Sequence of chain 1.E:
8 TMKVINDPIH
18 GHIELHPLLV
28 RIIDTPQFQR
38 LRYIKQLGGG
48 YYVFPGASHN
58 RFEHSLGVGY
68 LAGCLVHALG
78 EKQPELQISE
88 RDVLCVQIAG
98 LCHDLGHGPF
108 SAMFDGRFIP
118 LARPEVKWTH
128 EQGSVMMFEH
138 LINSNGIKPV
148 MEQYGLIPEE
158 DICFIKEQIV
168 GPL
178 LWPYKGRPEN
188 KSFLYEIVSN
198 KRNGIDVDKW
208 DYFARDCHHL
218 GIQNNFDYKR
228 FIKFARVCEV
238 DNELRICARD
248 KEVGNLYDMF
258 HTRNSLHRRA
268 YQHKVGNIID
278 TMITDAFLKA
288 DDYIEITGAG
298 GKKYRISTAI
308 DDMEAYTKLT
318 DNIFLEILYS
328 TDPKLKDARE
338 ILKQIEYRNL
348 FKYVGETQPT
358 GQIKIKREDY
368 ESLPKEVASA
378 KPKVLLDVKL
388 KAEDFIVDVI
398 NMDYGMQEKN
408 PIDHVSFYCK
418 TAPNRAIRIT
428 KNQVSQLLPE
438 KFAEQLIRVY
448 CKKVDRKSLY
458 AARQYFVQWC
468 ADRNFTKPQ

Sequence of chain 1.F:
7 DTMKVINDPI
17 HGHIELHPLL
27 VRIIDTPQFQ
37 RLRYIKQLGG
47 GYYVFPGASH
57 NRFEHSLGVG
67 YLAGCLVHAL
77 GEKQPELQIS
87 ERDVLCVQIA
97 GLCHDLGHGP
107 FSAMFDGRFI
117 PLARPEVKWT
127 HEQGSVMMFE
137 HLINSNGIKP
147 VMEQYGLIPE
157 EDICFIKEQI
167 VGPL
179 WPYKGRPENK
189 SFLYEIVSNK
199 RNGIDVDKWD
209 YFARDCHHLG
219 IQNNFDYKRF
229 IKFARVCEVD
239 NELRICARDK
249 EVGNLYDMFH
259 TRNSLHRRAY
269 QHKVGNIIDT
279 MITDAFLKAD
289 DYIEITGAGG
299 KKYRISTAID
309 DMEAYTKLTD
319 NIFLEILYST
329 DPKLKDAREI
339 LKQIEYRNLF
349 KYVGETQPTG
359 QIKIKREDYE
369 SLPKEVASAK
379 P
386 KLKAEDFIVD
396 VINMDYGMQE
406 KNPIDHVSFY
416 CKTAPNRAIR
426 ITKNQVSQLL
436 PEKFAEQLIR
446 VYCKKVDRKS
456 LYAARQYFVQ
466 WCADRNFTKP

Binding-site contacts:
Ligand atom O1G contacts residue ARG246 of chain 1.H at 2.9 Å (salt-bridge).
Ligand atom O3B contacts residue MG1 of chain 1.XA at 3.5 Å.
Ligand atom C5' contacts residue VAL11 of chain 1.F at 3.0 Å (hydrophobic).
Ligand atom S1A contacts residue ARG227 of chain 1.H at 3.4 Å (salt-bridge).
Ligand atom O3' contacts residue ASN13 of chain 1.F at 2.9 Å (h-bond).
Ligand atom C4' contacts residue VAL11 of chain 1.F at 3.2 Å (hydrophobic).
Ligand atom O1G contacts residue LYS417 of chain 1.H at 3.2 Å (salt-bridge).
Ligand atom O3G contacts residue LYS417 of chain 1.H at 3.2 Å (salt-bridge).
Ligand atom C5 contacts residue ARG227 of chain 1.H at 3.4 Å.
Ligand atom O3G contacts residue T8T1 of chain 1.PA at 2.7 Å (h-bond).
Ligand atom O1B contacts residue T8T1 of chain 1.PA at 2.5 Å (h-bond).
Ligand atom N2 contacts residue ASP224 of chain 1.H at 3.5 Å (salt-bridge).
Ligand atom O3' contacts residue VAL50 of chain 1.E at 2.8 Å (h-bond).
Ligand atom O2B contacts residue HIS270 of chain 1.E at 2.9 Å.
Ligand atom O6 contacts residue ARG266 of chain 1.E at 3.4 Å.
Ligand atom O4' contacts residue ARG227 of chain 1.H at 3.4 Å (salt-bridge).
Ligand atom N2 contacts residue GLY218 of chain 1.E at 3.5 Å (h-bond).
Ligand atom S1A contacts residue PHE231 of chain 1.H at 3.4 Å.
Ligand atom C6 contacts residue ARG227 of chain 1.H at 3.6 Å.
Ligand atom N9 contacts residue PHE51 of chain 1.E at 3.3 Å.
Ligand atom O6 contacts residue ASN252 of chain 1.H at 3.1 Å (h-bond).
Ligand atom C2' contacts residue VAL50 of chain 1.E at 3.5 Å (hydrophobic).
Ligand atom N7 contacts residue ARG227 of chain 1.H at 3.3 Å (salt-bridge).
Ligand atom PG contacts residue MG1 of chain 1.XA at 3.3 Å.
Ligand atom C2' contacts residue PHE51 of chain 1.E at 3.5 Å (hydrophobic).
Ligand atom C3' contacts residue VAL50 of chain 1.E at 3.3 Å (hydrophobic).
Ligand atom PB contacts residue MG1 of chain 1.XA at 3.4 Å.
Ligand atom N3 contacts residue ARG227 of chain 1.H at 3.5 Å (salt-bridge).
Ligand atom O3A contacts residue T8T1 of chain 1.PA at 3.5 Å (h-bond).
Ligand atom C4 contacts residue ARG227 of chain 1.H at 3.3 Å.
Ligand atom O2A contacts residue LYS248 of chain 1.H at 2.6 Å (salt-bridge).
Ligand atom O2A contacts residue HIS270 of chain 1.E at 2.8 Å (h-bond).
Ligand atom N2 contacts residue ASN13 of chain 1.F at 3.2 Å (h-bond).
Ligand atom O3G contacts residue MG1 of chain 1.XA at 1.9 Å.
Ligand atom O2G contacts residue ARG246 of chain 1.H at 2.9 Å (salt-bridge).
Ligand atom PA contacts residue LYS248 of chain 1.H at 3.5 Å.
Ligand atom PB contacts residue T8T1 of chain 1.PA at 3.5 Å.
Ligand atom O1B contacts residue MG1 of chain 1.XA at 2.3 Å.
Ligand atom S1A contacts residue LYS248 of chain 1.H at 3.3 Å.
Ligand atom C1' contacts residue PHE51 of chain 1.E at 3.4 Å (hydrophobic).

The small molecule below binds the protein below.
Small molecule (SMILES): Nc1nc(=O)c2ncn([C@H]3C[C@H](O)[C@@H](CO[P](=O)(S)OP(=O)(O)OP(=O)(O)O)O3)c2[nH]1

Sequence of chain 1.H:
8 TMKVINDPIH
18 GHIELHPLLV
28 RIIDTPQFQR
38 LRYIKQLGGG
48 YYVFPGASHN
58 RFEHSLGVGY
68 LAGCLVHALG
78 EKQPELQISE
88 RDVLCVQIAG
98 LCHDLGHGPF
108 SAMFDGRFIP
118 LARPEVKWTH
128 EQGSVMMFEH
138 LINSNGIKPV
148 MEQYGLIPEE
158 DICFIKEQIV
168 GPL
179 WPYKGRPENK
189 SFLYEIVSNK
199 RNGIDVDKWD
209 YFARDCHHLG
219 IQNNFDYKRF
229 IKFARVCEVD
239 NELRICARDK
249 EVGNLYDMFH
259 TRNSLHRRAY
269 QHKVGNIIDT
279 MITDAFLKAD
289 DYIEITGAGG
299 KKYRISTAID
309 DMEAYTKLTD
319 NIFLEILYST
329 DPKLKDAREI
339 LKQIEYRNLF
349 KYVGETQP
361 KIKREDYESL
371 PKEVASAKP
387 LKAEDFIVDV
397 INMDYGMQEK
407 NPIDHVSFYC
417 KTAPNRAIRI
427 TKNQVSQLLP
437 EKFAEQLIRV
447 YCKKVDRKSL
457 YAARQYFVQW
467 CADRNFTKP